Binding-site contacts:
Ligand atom C01 contacts residue ASN117 of chain 1.B at 2.9 Å.
Ligand atom N12 contacts residue MET114 of chain 1.B at 3.1 Å (h-bond).
Ligand atom C27 contacts residue SER37 of chain 1.B at 3.5 Å.
Ligand atom C16 contacts residue ALA56 of chain 1.B at 3.8 Å (hydrophobic).
Ligand atom C02 contacts residue ALA116 of chain 1.B at 3.9 Å (hydrophobic).
Ligand atom N06 contacts residue ALA116 of chain 1.B at 3.9 Å.
Ligand atom O05 contacts residue ASP115 of chain 1.B at 3.9 Å.
Ligand atom C04 contacts residue ALA116 of chain 1.B at 3.7 Å (hydrophobic).
Ligand atom C24 contacts residue VAL43 of chain 1.B at 4.0 Å (hydrophobic).
Ligand atom C23 contacts residue VAL43 of chain 1.B at 3.4 Å (hydrophobic).
Ligand atom C28 contacts residue SER37 of chain 1.B at 4.0 Å.
Ligand atom C08 contacts residue MET114 of chain 1.B at 3.6 Å (hydrophobic).
Ligand atom C02 contacts residue GLN120 of chain 1.B at 3.5 Å.
Ligand atom N03 contacts residue ASN117 of chain 1.B at 3.0 Å (h-bond).
Ligand atom N22 contacts residue VAL43 of chain 1.B at 3.7 Å.
Ligand atom C20 contacts residue LEU171 of chain 1.B at 4.0 Å (hydrophobic).
Ligand atom C13 contacts residue MET114 of chain 1.B at 4.0 Å (hydrophobic).
Ligand atom N12 contacts residue LEU113 of chain 1.B at 4.0 Å.
Ligand atom C21 contacts residue LEU171 of chain 1.B at 3.8 Å (hydrophobic).
Ligand atom I17 contacts residue LEU171 of chain 1.B at 3.9 Å.
Ligand atom C10 contacts residue VAL161 of chain 1.B at 4.0 Å (hydrophobic).
Ligand atom C04 contacts residue ASN117 of chain 1.B at 3.9 Å.
Ligand atom N19 contacts residue LEU113 of chain 1.B at 3.8 Å.
Ligand atom N03 contacts residue ALA116 of chain 1.B at 3.5 Å.
Ligand atom C27 contacts residue GLY36 of chain 1.B at 4.0 Å.
Ligand atom C16 contacts residue LEU171 of chain 1.B at 4.0 Å (hydrophobic).
Ligand atom N19 contacts residue MET114 of chain 1.B at 3.0 Å (h-bond).
Ligand atom C10 contacts residue ALA116 of chain 1.B at 3.9 Å (hydrophobic).
Ligand atom C09 contacts residue MET114 of chain 1.B at 3.9 Å (hydrophobic).
Ligand atom C18 contacts residue ALA56 of chain 1.B at 3.6 Å (hydrophobic).
Ligand atom C02 contacts residue ASN117 of chain 1.B at 3.4 Å.
Ligand atom C10 contacts residue ASN117 of chain 1.B at 3.9 Å.
Ligand atom C01 contacts residue GLN120 of chain 1.B at 4.0 Å.
Ligand atom I17 contacts residue MET111 of chain 1.B at 3.0 Å.
Ligand atom N19 contacts residue GLU112 of chain 1.B at 3.9 Å.
Ligand atom C28 contacts residue VAL43 of chain 1.B at 3.5 Å (hydrophobic).
Ligand atom C11 contacts residue ASN117 of chain 1.B at 3.8 Å.
Ligand atom C18 contacts residue GLU112 of chain 1.B at 3.3 Å.
Ligand atom C18 contacts residue MET114 of chain 1.B at 3.8 Å (hydrophobic).
Ligand atom C27 contacts residue VAL43 of chain 1.B at 4.0 Å (hydrophobic).

A protein and the small-molecule ligand that binds it are described below.
Small molecule (SMILES): CCNC(=O)N1CCC(Nc2ncc(I)c(-c3c[nH]c4ccccc34)n2)CC1

Sequence of chain 1.B:
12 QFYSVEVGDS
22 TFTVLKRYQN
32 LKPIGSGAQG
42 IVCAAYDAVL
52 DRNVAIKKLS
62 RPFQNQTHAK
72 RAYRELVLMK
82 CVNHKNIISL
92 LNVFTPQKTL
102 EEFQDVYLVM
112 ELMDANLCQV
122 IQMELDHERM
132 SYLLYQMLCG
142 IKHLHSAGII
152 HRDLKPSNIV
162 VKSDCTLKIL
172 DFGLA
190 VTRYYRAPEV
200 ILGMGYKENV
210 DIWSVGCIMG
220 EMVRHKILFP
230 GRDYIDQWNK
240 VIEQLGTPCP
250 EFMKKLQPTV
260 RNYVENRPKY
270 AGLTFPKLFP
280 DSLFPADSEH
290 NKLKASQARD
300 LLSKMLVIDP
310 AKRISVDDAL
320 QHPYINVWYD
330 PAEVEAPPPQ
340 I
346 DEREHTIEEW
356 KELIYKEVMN